Sequence of chain 1.D:
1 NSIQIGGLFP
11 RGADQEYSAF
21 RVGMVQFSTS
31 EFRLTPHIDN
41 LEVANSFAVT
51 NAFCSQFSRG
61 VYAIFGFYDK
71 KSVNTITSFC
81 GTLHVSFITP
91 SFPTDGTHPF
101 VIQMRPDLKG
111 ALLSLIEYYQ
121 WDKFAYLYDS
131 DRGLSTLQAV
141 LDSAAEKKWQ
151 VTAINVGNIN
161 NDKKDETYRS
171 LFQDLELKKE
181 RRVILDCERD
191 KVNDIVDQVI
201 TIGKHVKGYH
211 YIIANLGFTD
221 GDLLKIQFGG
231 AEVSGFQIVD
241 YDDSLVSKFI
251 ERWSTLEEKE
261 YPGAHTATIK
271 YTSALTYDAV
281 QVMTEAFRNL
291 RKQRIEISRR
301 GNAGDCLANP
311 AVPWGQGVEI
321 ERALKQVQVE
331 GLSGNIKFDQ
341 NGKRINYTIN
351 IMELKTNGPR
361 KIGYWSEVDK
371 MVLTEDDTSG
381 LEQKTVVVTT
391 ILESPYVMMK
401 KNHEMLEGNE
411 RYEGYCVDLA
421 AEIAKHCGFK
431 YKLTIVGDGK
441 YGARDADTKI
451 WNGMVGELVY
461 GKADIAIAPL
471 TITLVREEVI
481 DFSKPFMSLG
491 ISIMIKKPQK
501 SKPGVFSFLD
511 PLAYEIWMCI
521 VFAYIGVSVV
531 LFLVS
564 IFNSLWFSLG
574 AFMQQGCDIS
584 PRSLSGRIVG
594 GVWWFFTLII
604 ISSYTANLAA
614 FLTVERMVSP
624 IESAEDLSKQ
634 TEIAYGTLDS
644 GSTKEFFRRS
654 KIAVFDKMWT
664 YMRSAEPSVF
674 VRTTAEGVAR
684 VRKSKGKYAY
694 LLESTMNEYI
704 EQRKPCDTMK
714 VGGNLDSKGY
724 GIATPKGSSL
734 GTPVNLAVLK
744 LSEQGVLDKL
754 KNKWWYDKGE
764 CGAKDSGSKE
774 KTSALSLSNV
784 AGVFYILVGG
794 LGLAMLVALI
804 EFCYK

The small molecule below binds the protein below.
Small molecule (SMILES): N[C@@H](Cn1oc(=O)[nH]c1=O)C(=O)O

Binding-site contacts:
Ligand atom O17 contacts residue LEU470 of chain 1.D at 3.6 Å.
Ligand atom O18 contacts residue SER645 of chain 1.D at 3.2 Å (h-bond).
Ligand atom C02 contacts residue TYR441 of chain 1.D at 3.9 Å (hydrophobic).
Ligand atom NP3 contacts residue GLU696 of chain 1.D at 2.8 Å (salt-bridge).
Ligand atom O17 contacts residue TYR441 of chain 1.D at 3.4 Å.
Ligand atom C04 contacts residue LEU641 of chain 1.D at 3.8 Å (hydrophobic).
Ligand atom C01 contacts residue TYR441 of chain 1.D at 3.5 Å (hydrophobic).
Ligand atom C01 contacts residue ARG476 of chain 1.D at 3.4 Å.
Ligand atom NP3 contacts residue THR471 of chain 1.D at 2.9 Å (h-bond).
Ligand atom C03 contacts residue LEU641 of chain 1.D at 4.0 Å (hydrophobic).
Ligand atom C05 contacts residue GLU696 of chain 1.D at 3.4 Å.
Ligand atom N14 contacts residue GLU696 of chain 1.D at 4.0 Å.
Ligand atom O20 contacts residue MET699 of chain 1.D at 3.7 Å.
Ligand atom C03 contacts residue TYR441 of chain 1.D at 3.4 Å (hydrophobic).
Ligand atom NP3 contacts residue PRO469 of chain 1.D at 2.8 Å (h-bond).
Ligand atom C04 contacts residue THR646 of chain 1.D at 3.2 Å.
Ligand atom O16 contacts residue GLY644 of chain 1.D at 3.2 Å.
Ligand atom O17 contacts residue THR471 of chain 1.D at 2.9 Å (h-bond).
Ligand atom O16 contacts residue TYR441 of chain 1.D at 3.5 Å.
Ligand atom N14 contacts residue LEU641 of chain 1.D at 3.4 Å.
Ligand atom O20 contacts residue LEU641 of chain 1.D at 3.9 Å.
Ligand atom O17 contacts residue PRO469 of chain 1.D at 3.7 Å.
Ligand atom O18 contacts residue THR646 of chain 1.D at 3.0 Å (h-bond).
Ligand atom O19 contacts residue GLU696 of chain 1.D at 3.0 Å (salt-bridge).
Ligand atom O16 contacts residue SER645 of chain 1.D at 2.9 Å (h-bond).
Ligand atom O17 contacts residue ARG476 of chain 1.D at 2.7 Å (salt-bridge).
Ligand atom C02 contacts residue THR471 of chain 1.D at 3.4 Å.
Ligand atom O18 contacts residue GLY644 of chain 1.D at 3.4 Å.
Ligand atom C02 contacts residue GLU696 of chain 1.D at 3.4 Å.
Ligand atom O20 contacts residue GLU696 of chain 1.D at 3.3 Å (salt-bridge).
Ligand atom C02 contacts residue SER645 of chain 1.D at 3.4 Å.
Ligand atom O16 contacts residue ARG476 of chain 1.D at 2.8 Å (salt-bridge).
Ligand atom O19 contacts residue LEU695 of chain 1.D at 3.6 Å.
Ligand atom NP3 contacts residue TYR441 of chain 1.D at 3.8 Å.
Ligand atom C01 contacts residue THR471 of chain 1.D at 3.6 Å.
Ligand atom N15 contacts residue GLU696 of chain 1.D at 3.8 Å.
Ligand atom NP3 contacts residue TYR723 of chain 1.D at 3.8 Å.
Ligand atom C01 contacts residue SER645 of chain 1.D at 3.4 Å.
Ligand atom N15 contacts residue THR646 of chain 1.D at 2.7 Å (h-bond).
Ligand atom C05 contacts residue THR646 of chain 1.D at 3.8 Å.